The protein below binds the small molecule below.
Small molecule (SMILES): CC(C)c1onc(-c2c(Cl)cccc2Cl)c1COc1ccc(-c2ccc3nc(C(=O)O)ccc3c2)cc1

Sequence of chain 1.A:
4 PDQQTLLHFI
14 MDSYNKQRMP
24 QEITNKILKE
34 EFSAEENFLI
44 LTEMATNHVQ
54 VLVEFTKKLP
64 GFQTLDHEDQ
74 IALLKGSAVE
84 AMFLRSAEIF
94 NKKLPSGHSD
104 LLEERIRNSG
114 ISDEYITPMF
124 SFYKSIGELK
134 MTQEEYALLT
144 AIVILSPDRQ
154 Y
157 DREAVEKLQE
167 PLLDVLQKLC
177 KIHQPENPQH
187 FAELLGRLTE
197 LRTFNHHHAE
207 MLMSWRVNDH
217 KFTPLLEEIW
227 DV

Binding-site contacts:
Ligand atom C18 contacts residue HIS51 of chain 1.A at 3.7 Å.
Ligand atom C27 contacts residue LEU97 of chain 1.A at 3.5 Å (hydrophobic).
Ligand atom O29 contacts residue ARG88 of chain 1.A at 2.9 Å (salt-bridge).
Ligand atom C33 contacts residue TYR126 of chain 1.A at 3.5 Å (hydrophobic).
Ligand atom N6 contacts residue HIS204 of chain 1.A at 3.0 Å (h-bond).
Ligand atom C2 contacts residue LEU44 of chain 1.A at 3.8 Å (hydrophobic).
Ligand atom C3 contacts residue TRP211 of chain 1.A at 3.8 Å (hydrophobic).
Ligand atom O5 contacts residue HIS204 of chain 1.A at 3.6 Å.
Ligand atom C34 contacts residue PHE86 of chain 1.A at 3.6 Å (hydrophobic).
Ligand atom C34 contacts residue TYR126 of chain 1.A at 3.4 Å (hydrophobic).
Ligand atom C1 contacts residue TRP226 of chain 1.A at 3.7 Å (hydrophobic).
Ligand atom C2 contacts residue THR45 of chain 1.A at 3.7 Å.
Ligand atom C24 contacts residue ILE92 of chain 1.A at 3.6 Å (hydrophobic).
Ligand atom C1 contacts residue THR45 of chain 1.A at 3.8 Å.
Ligand atom N6 contacts residue TRP211 of chain 1.A at 3.6 Å.
Ligand atom C20 contacts residue MET22 of chain 1.A at 3.7 Å (hydrophobic).
Ligand atom C19 contacts residue HIS51 of chain 1.A at 3.8 Å.
Ligand atom C26 contacts residue ILE92 of chain 1.A at 3.6 Å (hydrophobic).
Ligand atom C24 contacts residue THR27 of chain 1.A at 3.8 Å.
Ligand atom N21 contacts residue MET22 of chain 1.A at 3.3 Å.
Ligand atom O5 contacts residue TRP211 of chain 1.A at 3.2 Å.
Ligand atom C3 contacts residue THR45 of chain 1.A at 3.5 Å.
Ligand atom C9 contacts residue LEU44 of chain 1.A at 3.5 Å (hydrophobic).
Ligand atom C12 contacts residue ALA48 of chain 1.A at 3.7 Å (hydrophobic).
Ligand atom CL32 contacts residue ILE114 of chain 1.A at 3.8 Å.
Ligand atom C3 contacts residue PHE41 of chain 1.A at 3.5 Å (hydrophobic).
Ligand atom O28 contacts residue SER99 of chain 1.A at 2.8 Å (h-bond).
Ligand atom C34 contacts residue SER89 of chain 1.A at 3.8 Å.
Ligand atom C23 contacts residue SER99 of chain 1.A at 3.6 Å.
Ligand atom C19 contacts residue ARG88 of chain 1.A at 3.6 Å.
Ligand atom C27 contacts residue ARG88 of chain 1.A at 3.6 Å.
Ligand atom C33 contacts residue MET122 of chain 1.A at 3.9 Å (hydrophobic).
Ligand atom O28 contacts residue LEU97 of chain 1.A at 3.4 Å.
Ligand atom C25 contacts residue ILE92 of chain 1.A at 3.3 Å (hydrophobic).
Ligand atom C20 contacts residue ILE92 of chain 1.A at 3.5 Å (hydrophobic).
Ligand atom C23 contacts residue THR27 of chain 1.A at 3.3 Å.
Ligand atom CL37 contacts residue HIS204 of chain 1.A at 3.5 Å.
Ligand atom C35 contacts residue PHE86 of chain 1.A at 3.4 Å (hydrophobic).
Ligand atom CL37 contacts residue MET85 of chain 1.A at 3.6 Å.
Ligand atom C22 contacts residue MET22 of chain 1.A at 3.7 Å (hydrophobic).